Sequence of chain 2.A:
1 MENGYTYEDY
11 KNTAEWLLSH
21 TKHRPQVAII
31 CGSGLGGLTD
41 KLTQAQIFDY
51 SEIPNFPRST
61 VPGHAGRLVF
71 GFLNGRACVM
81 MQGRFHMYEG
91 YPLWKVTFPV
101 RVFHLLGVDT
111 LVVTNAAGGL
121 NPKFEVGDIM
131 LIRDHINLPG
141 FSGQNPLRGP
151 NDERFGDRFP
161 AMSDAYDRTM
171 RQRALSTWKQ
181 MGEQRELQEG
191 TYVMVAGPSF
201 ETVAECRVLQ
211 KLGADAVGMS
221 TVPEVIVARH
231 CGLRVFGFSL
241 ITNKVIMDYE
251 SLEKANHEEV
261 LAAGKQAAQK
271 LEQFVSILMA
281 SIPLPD

Sequence of chain 3.A:
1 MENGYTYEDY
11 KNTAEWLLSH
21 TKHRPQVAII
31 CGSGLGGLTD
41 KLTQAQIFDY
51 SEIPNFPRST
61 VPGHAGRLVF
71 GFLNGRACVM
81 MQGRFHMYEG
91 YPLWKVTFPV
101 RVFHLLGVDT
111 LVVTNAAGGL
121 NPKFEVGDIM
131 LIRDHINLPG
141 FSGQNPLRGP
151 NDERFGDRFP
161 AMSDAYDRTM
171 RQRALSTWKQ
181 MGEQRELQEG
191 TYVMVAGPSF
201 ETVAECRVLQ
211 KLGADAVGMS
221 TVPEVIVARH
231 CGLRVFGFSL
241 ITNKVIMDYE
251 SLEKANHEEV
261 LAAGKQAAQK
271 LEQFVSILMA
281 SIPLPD

Binding-site contacts:
Ligand atom N7 contacts residue THR242 of chain 3.A at 3.7 Å.
Ligand atom C2 contacts residue GLU201 of chain 3.A at 3.1 Å.
Ligand atom C5 contacts residue PHE200 of chain 3.A at 3.7 Å (hydrophobic).
Ligand atom C5' contacts residue PHE159 of chain 2.A at 3.6 Å (hydrophobic).
Ligand atom N1 contacts residue GLU201 of chain 3.A at 2.8 Å (salt-bridge).
Ligand atom N1 contacts residue PHE200 of chain 3.A at 3.6 Å.
Ligand atom O5' contacts residue VAL260 of chain 3.A at 3.6 Å.
Ligand atom C2 contacts residue VAL217 of chain 3.A at 3.6 Å (hydrophobic).
Ligand atom C6 contacts residue GLU201 of chain 3.A at 3.7 Å.
Ligand atom O3' contacts residue PO41 of chain 3.C at 3.1 Å (h-bond).
Ligand atom C5' contacts residue PHE200 of chain 3.A at 3.8 Å (hydrophobic).
Ligand atom C4 contacts residue VAL217 of chain 3.A at 3.5 Å (hydrophobic).
Ligand atom N7 contacts residue ALA117 of chain 3.A at 3.7 Å.
Ligand atom N3 contacts residue GLY218 of chain 3.A at 3.5 Å.
Ligand atom C5 contacts residue GLY118 of chain 3.A at 3.5 Å.
Ligand atom C3' contacts residue PO41 of chain 3.C at 3.8 Å.
Ligand atom N7 contacts residue ASN243 of chain 3.A at 2.8 Å (h-bond).
Ligand atom O6 contacts residue GLU201 of chain 3.A at 3.7 Å.
Ligand atom C9 contacts residue ALA116 of chain 3.A at 3.6 Å (hydrophobic).
Ligand atom N1 contacts residue VAL217 of chain 3.A at 3.8 Å.
Ligand atom C8 contacts residue THR242 of chain 3.A at 3.6 Å.
Ligand atom O3' contacts residue TYR88 of chain 3.A at 2.9 Å (h-bond).
Ligand atom C5 contacts residue ASN243 of chain 3.A at 3.7 Å.
Ligand atom N7 contacts residue GLY118 of chain 3.A at 3.4 Å (h-bond).
Ligand atom C8 contacts residue ALA117 of chain 3.A at 3.7 Å (hydrophobic).
Ligand atom O6 contacts residue ASN243 of chain 3.A at 3.0 Å (h-bond).
Ligand atom O6 contacts residue VAL245 of chain 3.A at 3.8 Å.
Ligand atom O3' contacts residue HIS86 of chain 3.A at 3.8 Å.
Ligand atom N3 contacts residue VAL217 of chain 3.A at 3.4 Å (h-bond).
Ligand atom C6 contacts residue GLY118 of chain 3.A at 3.8 Å.
Ligand atom C4' contacts residue PHE159 of chain 2.A at 3.5 Å (hydrophobic).
Ligand atom C6' contacts residue MET219 of chain 3.A at 3.7 Å (hydrophobic).
Ligand atom C8 contacts residue GLY118 of chain 3.A at 3.8 Å.
Ligand atom C2' contacts residue PO41 of chain 3.C at 3.0 Å.
Ligand atom O6 contacts residue GLY118 of chain 3.A at 3.7 Å.
Ligand atom C10 contacts residue ALA116 of chain 3.A at 2.9 Å (hydrophobic).
Ligand atom C6 contacts residue PHE200 of chain 3.A at 3.6 Å (hydrophobic).
Ligand atom O5' contacts residue HIS257 of chain 3.A at 3.3 Å (h-bond).
Ligand atom O6 contacts residue PHE200 of chain 3.A at 3.8 Å.
Ligand atom C8 contacts residue ASN243 of chain 3.A at 3.7 Å.

The small molecule below binds the protein below.
Small molecule (SMILES): O=c1[nH]cnc2c(C[NH+]3C[C@H](CO)[C@@H](O)C3)c[nH]c12